Binding-site contacts:
Ligand atom CA contacts residue GLY408 of chain 1.C at 3.6 Å.
Ligand atom C contacts residue ZN1 of chain 1.Q at 2.8 Å.
Ligand atom CD1 contacts residue GLY408 of chain 1.C at 3.4 Å.
Ligand atom CB contacts residue GLY408 of chain 1.C at 3.8 Å.
Ligand atom OXT contacts residue ZN1 of chain 1.Q at 2.0 Å.
Ligand atom CB contacts residue GLY469 of chain 1.C at 3.5 Å.
Ligand atom O contacts residue ZN1 of chain 1.Q at 2.9 Å.
Ligand atom CE1 contacts residue GLN409 of chain 1.C at 3.7 Å.
Ligand atom CE1 contacts residue GLU375 of chain 1.D at 3.8 Å.
Ligand atom O contacts residue HIS276 of chain 1.C at 3.4 Å.
Ligand atom CG contacts residue VAL410 of chain 1.C at 3.8 Å (hydrophobic).
Ligand atom O contacts residue HIS281 of chain 1.C at 3.3 Å (h-bond).
Ligand atom CG contacts residue VAL410 of chain 1.C at 3.8 Å (hydrophobic).
Ligand atom CG contacts residue GLN409 of chain 1.C at 3.9 Å.
Ligand atom C contacts residue HIS281 of chain 1.C at 3.5 Å.
Ligand atom CD2 contacts residue GLN409 of chain 1.C at 3.8 Å.
Ligand atom OXT contacts residue GLY469 of chain 1.C at 3.1 Å (h-bond).
Ligand atom CE1 contacts residue ASP411 of chain 1.C at 3.4 Å.
Ligand atom CA contacts residue GLY469 of chain 1.C at 3.3 Å.
Ligand atom CE1 contacts residue GLN379 of chain 1.D at 3.7 Å.
Ligand atom ND1 contacts residue ASP411 of chain 1.C at 3.6 Å.
Ligand atom NE2 contacts residue ASP411 of chain 1.C at 3.9 Å.
Ligand atom OXT contacts residue CYS468 of chain 1.C at 3.6 Å.
Ligand atom C contacts residue GLU277 of chain 1.C at 3.8 Å.
Ligand atom O contacts residue VAL410 of chain 1.C at 3.1 Å (h-bond).
Ligand atom NE2 contacts residue GLU375 of chain 1.D at 2.7 Å (salt-bridge).
Ligand atom O contacts residue GLU277 of chain 1.C at 2.6 Å (salt-bridge).
Ligand atom CD contacts residue VAL410 of chain 1.C at 3.4 Å (hydrophobic).
Ligand atom C contacts residue GLY469 of chain 1.C at 3.6 Å.
Ligand atom O contacts residue GLN409 of chain 1.C at 3.4 Å.
Ligand atom N contacts residue VAL410 of chain 1.C at 3.8 Å.
Ligand atom OXT contacts residue HIS281 of chain 1.C at 3.3 Å (h-bond).
Ligand atom N contacts residue GLY469 of chain 1.C at 2.9 Å (h-bond).
Ligand atom CB contacts residue HIS281 of chain 1.C at 3.7 Å.
Ligand atom O contacts residue GLN409 of chain 1.C at 3.8 Å.
Ligand atom CB contacts residue VAL410 of chain 1.C at 3.2 Å (hydrophobic).
Ligand atom CD1 contacts residue GLN379 of chain 1.D at 3.6 Å.
Ligand atom CB contacts residue GLN409 of chain 1.C at 3.2 Å.
Ligand atom CD2 contacts residue GLU375 of chain 1.D at 3.5 Å.
Ligand atom OXT contacts residue HIS276 of chain 1.C at 3.5 Å (h-bond).

This small molecule binds to this protein.
Small molecule (SMILES): N[C@@H](CC1=NC=NC1)C(=O)N1CCC[C@H]1C(=O)N[C@@H](Cc1ccccc1)C(=O)O

Sequence of chain 1.C:
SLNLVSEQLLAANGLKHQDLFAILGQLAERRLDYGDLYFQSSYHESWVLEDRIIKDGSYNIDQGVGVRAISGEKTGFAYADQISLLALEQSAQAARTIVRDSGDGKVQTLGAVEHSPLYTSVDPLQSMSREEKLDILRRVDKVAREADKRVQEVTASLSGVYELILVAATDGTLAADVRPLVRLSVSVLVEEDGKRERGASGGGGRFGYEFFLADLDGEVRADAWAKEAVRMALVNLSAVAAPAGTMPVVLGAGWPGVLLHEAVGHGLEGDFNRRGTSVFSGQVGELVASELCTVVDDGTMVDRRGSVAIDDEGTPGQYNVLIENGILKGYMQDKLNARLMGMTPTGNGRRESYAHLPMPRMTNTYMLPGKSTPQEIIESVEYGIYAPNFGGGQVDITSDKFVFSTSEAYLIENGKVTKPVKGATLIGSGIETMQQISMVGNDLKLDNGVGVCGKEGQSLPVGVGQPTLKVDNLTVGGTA

Sequence of chain 1.D:
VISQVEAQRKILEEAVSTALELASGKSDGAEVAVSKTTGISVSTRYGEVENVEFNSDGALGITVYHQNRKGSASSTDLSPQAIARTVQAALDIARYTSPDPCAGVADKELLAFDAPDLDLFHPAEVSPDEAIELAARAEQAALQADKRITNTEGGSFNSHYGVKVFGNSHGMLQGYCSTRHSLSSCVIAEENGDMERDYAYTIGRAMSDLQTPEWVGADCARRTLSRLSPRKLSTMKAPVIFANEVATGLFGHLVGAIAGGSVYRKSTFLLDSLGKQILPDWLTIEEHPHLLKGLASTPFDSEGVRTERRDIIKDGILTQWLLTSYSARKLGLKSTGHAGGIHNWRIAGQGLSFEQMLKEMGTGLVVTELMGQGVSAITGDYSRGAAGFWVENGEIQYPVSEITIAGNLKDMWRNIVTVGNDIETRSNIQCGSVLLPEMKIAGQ